Sequence of chain 1.I:
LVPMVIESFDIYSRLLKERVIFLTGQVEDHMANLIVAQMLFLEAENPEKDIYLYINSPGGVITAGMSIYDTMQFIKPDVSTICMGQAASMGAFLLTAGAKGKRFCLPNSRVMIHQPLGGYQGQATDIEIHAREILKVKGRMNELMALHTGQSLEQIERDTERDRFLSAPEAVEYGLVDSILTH

A small-molecule ligand and the protein it binds are described below.
Small molecule (SMILES): C/C=C/C=C/C=C/C(=O)N[C@@H](Cc1ccccc1)C(=O)N[C@H]1COC(=O)[C@@H]2C[C@@H](C)CN2C(=O)[C@H](C)NC(=O)[C@H](C)N(C)C(=O)c2cccn2C1=O

Sequence of chain 1.H:
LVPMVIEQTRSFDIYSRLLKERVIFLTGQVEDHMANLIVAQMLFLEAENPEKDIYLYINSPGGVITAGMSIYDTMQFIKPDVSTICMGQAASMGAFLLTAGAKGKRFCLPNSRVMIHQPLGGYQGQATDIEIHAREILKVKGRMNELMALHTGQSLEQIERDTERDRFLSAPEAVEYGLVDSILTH

Binding-site contacts:
Ligand atom C contacts residue TYR74 of chain 1.H at 3.2 Å (hydrophobic).
Ligand atom O contacts residue TYR76 of chain 1.H at 2.7 Å (h-bond).
Ligand atom C7 contacts residue ALA66 of chain 1.I at 3.9 Å (hydrophobic).
Ligand atom CB contacts residue LEU203 of chain 1.H at 3.6 Å (hydrophobic).
Ligand atom O11 contacts residue LEU62 of chain 1.I at 3.6 Å.
Ligand atom C contacts residue PHE96 of chain 1.I at 3.7 Å (hydrophobic).
Ligand atom CM contacts residue LEU203 of chain 1.H at 3.8 Å (hydrophobic).
Ligand atom N contacts residue TYR74 of chain 1.H at 3.5 Å.
Ligand atom C8 contacts residue PHE63 of chain 1.I at 3.9 Å (hydrophobic).
Ligand atom N contacts residue TYR76 of chain 1.H at 2.8 Å (h-bond).
Ligand atom CE contacts residue GLU40 of chain 1.H at 3.4 Å.
Ligand atom C5 contacts residue LEU62 of chain 1.I at 3.8 Å (hydrophobic).
Ligand atom O contacts residue ILE104 of chain 1.H at 3.7 Å.
Ligand atom CD1 contacts residue PHE96 of chain 1.I at 3.6 Å (hydrophobic).
Ligand atom CA contacts residue TYR74 of chain 1.H at 3.2 Å (hydrophobic).
Ligand atom CB contacts residue PHE126 of chain 1.H at 3.8 Å (hydrophobic).
Ligand atom CD2 contacts residue ILE104 of chain 1.H at 3.6 Å (hydrophobic).
Ligand atom CB contacts residue TYR74 of chain 1.H at 3.6 Å (hydrophobic).
Ligand atom CA contacts residue TYR74 of chain 1.H at 3.7 Å (hydrophobic).
Ligand atom O contacts residue TYR74 of chain 1.H at 3.4 Å.
Ligand atom CE2 contacts residue LEU62 of chain 1.I at 3.7 Å (hydrophobic).
Ligand atom CA contacts residue PHE96 of chain 1.I at 3.8 Å (hydrophobic).
Ligand atom C5 contacts residue ALA66 of chain 1.I at 3.7 Å (hydrophobic).
Ligand atom CE1 contacts residue THR93 of chain 1.I at 3.7 Å.
Ligand atom CD contacts residue TYR76 of chain 1.H at 3.3 Å (hydrophobic).
Ligand atom CZ contacts residue THR93 of chain 1.I at 3.4 Å.
Ligand atom C2 contacts residue TYR76 of chain 1.H at 3.4 Å (hydrophobic).
Ligand atom CE contacts residue VAL42 of chain 1.H at 3.7 Å (hydrophobic).
Ligand atom CE2 contacts residue MET106 of chain 1.H at 3.8 Å (hydrophobic).
Ligand atom CB contacts residue ILE104 of chain 1.H at 3.3 Å (hydrophobic).
Ligand atom C contacts residue TYR76 of chain 1.H at 3.8 Å (hydrophobic).
Ligand atom C2 contacts residue LEU62 of chain 1.I at 3.8 Å (hydrophobic).
Ligand atom CB contacts residue ILE104 of chain 1.H at 3.7 Å (hydrophobic).
Ligand atom C1 contacts residue LEU62 of chain 1.I at 3.9 Å (hydrophobic).
Ligand atom C6 contacts residue GLU40 of chain 1.H at 3.8 Å.
Ligand atom N contacts residue PHE96 of chain 1.I at 3.8 Å.
Ligand atom CD2 contacts residue TYR76 of chain 1.H at 3.7 Å (hydrophobic).
Ligand atom C8 contacts residue ARG36 of chain 1.H at 3.5 Å.
Ligand atom C1 contacts residue TYR76 of chain 1.H at 3.2 Å (hydrophobic).
Ligand atom C8 contacts residue GLU40 of chain 1.H at 3.6 Å.